Binding-site contacts:
Ligand atom N2 contacts residue PRO884 of chain 1.C at 3.9 Å.
Ligand atom C4 contacts residue ASN696 of chain 1.B at 4.2 Å.
Ligand atom C2 contacts residue ASN696 of chain 1.B at 2.5 Å.
Ligand atom C5 contacts residue MET887 of chain 1.C at 4.1 Å (hydrophobic).
Ligand atom C3 contacts residue ASN696 of chain 1.B at 3.8 Å.
Ligand atom C3 contacts residue PRO884 of chain 1.C at 4.4 Å (hydrophobic).
Ligand atom C8 contacts residue PRO884 of chain 1.C at 4.0 Å (hydrophobic).
Ligand atom C1 contacts residue ASN696 of chain 1.B at 1.4 Å.
Ligand atom O5 contacts residue ASN696 of chain 1.B at 2.4 Å (h-bond).
Ligand atom C5 contacts residue ASN696 of chain 1.B at 3.7 Å.
Ligand atom C8 contacts residue GLN882 of chain 1.C at 4.0 Å.
Ligand atom N2 contacts residue ASN696 of chain 1.B at 2.9 Å (h-bond).
Ligand atom O5 contacts residue MET887 of chain 1.C at 4.4 Å.
Ligand atom O6 contacts residue MET887 of chain 1.C at 4.4 Å.
Ligand atom C1 contacts residue MET887 of chain 1.C at 4.2 Å (hydrophobic).
Ligand atom C7 contacts residue PRO884 of chain 1.C at 4.2 Å (hydrophobic).
Ligand atom C7 contacts residue ASN696 of chain 1.B at 4.2 Å.

The small molecule below binds the protein below.
Small molecule (SMILES): CC(=O)N[C@@H]1[C@@H](O)[C@H](O)[C@@H](CO)O[C@H]1O

Sequence of chain 1.C:
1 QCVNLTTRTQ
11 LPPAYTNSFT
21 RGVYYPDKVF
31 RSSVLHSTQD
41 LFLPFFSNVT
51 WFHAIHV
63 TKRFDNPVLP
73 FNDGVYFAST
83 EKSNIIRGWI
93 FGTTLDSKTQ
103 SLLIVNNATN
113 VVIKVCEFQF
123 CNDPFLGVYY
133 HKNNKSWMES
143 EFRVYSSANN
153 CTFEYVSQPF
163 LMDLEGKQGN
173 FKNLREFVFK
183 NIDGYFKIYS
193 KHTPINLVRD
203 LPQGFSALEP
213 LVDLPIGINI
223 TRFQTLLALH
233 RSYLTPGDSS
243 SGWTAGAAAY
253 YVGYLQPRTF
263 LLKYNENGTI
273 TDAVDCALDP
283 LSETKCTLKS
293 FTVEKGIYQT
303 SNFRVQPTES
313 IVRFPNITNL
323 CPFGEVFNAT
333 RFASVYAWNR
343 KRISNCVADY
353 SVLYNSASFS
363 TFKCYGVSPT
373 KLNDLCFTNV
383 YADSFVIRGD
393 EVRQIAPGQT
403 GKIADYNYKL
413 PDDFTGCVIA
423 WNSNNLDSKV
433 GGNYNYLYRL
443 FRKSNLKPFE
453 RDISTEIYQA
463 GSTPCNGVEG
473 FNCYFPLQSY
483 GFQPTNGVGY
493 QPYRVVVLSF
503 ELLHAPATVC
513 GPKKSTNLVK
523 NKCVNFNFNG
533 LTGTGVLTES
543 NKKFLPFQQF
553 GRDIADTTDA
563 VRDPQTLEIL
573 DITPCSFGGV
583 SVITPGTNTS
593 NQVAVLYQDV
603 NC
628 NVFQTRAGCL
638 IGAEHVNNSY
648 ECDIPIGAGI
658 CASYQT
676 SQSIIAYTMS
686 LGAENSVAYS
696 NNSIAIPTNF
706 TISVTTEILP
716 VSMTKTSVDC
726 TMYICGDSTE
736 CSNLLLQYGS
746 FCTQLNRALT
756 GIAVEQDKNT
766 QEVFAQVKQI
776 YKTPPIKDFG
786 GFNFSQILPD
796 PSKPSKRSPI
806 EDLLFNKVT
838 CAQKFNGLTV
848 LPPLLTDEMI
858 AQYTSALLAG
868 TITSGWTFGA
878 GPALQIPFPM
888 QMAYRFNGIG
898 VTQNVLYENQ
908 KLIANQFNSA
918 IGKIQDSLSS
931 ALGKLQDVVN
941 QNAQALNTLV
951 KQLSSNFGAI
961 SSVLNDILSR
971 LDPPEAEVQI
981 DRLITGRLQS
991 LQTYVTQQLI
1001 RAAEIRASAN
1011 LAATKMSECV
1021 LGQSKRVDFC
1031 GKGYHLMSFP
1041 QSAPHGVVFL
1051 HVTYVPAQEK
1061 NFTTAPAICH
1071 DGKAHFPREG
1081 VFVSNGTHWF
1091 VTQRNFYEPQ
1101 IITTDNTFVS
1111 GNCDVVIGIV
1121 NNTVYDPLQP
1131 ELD

Sequence of chain 1.B:
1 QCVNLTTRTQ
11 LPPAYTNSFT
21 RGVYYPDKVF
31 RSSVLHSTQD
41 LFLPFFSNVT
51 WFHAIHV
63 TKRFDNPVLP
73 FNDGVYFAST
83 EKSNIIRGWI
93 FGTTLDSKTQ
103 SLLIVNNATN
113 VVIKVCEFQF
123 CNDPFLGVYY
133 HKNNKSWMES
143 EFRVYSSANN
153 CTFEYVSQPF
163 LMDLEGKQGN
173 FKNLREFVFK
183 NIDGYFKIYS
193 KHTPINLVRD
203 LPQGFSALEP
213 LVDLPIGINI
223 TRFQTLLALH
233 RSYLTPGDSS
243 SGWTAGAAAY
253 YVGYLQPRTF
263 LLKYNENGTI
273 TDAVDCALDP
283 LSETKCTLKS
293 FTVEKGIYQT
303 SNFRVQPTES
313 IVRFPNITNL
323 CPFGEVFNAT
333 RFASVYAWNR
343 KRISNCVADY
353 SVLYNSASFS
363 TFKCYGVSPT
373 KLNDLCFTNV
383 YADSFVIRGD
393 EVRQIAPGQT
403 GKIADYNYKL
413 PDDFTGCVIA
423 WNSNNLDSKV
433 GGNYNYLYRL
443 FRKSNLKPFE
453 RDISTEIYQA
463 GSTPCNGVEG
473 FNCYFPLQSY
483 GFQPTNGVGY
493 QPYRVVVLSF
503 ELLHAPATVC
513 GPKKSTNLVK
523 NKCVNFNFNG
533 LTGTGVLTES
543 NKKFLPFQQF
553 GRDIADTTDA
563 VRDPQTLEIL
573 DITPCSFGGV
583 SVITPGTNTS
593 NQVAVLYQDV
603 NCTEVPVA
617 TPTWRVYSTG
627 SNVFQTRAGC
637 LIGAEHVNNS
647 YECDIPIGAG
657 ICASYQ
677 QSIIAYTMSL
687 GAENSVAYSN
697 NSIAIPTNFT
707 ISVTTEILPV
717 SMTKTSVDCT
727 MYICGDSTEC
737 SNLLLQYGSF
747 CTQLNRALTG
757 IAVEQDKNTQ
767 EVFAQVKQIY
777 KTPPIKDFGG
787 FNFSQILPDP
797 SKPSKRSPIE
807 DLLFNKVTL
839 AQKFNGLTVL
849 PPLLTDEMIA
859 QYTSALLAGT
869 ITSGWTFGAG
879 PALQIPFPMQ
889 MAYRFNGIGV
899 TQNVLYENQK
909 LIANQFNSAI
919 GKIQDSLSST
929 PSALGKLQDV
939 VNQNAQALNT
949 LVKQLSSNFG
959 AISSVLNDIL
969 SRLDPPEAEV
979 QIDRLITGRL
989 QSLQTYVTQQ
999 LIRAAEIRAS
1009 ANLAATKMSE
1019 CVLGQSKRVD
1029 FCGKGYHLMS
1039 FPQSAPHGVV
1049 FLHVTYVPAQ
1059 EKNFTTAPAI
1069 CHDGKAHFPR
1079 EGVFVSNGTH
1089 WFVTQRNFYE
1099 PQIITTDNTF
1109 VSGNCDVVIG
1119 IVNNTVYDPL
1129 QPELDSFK